Binding-site contacts:
Ligand atom N3 contacts residue TYR130 of chain 1.C at 2.9 Å (h-bond).
Ligand atom C9 contacts residue TYR130 of chain 1.C at 3.7 Å (hydrophobic).
Ligand atom C28 contacts residue MET89 of chain 1.C at 3.6 Å (hydrophobic).
Ligand atom C27 contacts residue SER93 of chain 1.C at 3.3 Å.
Ligand atom C37 contacts residue ASN44 of chain 1.C at 3.6 Å.
Ligand atom C25 contacts residue MET51 of chain 1.C at 3.5 Å (hydrophobic).
Ligand atom C15 contacts residue MET89 of chain 1.C at 3.8 Å (hydrophobic).
Ligand atom C4 contacts residue MET126 of chain 1.C at 3.7 Å (hydrophobic).
Ligand atom C26 contacts residue MET51 of chain 1.C at 3.7 Å (hydrophobic).
Ligand atom C31 contacts residue SER93 of chain 1.C at 3.2 Å.
Ligand atom C31 contacts residue MET89 of chain 1.C at 3.6 Å (hydrophobic).
Ligand atom O22 contacts residue TRP215 of chain 1.C at 3.6 Å.
Ligand atom C24 contacts residue MET51 of chain 1.C at 3.8 Å (hydrophobic).
Ligand atom C23 contacts residue TYR130 of chain 1.C at 3.6 Å (hydrophobic).
Ligand atom C13 contacts residue LEU48 of chain 1.C at 3.7 Å (hydrophobic).
Ligand atom C16 contacts residue SER93 of chain 1.C at 3.2 Å.
Ligand atom O14 contacts residue MET51 of chain 1.C at 3.6 Å.
Ligand atom C19 contacts residue TRP215 of chain 1.C at 3.6 Å (hydrophobic).
Ligand atom C32 contacts residue MET211 of chain 1.C at 3.8 Å (hydrophobic).
Ligand atom N6 contacts residue SER93 of chain 1.C at 3.4 Å (h-bond).
Ligand atom C10 contacts residue SER93 of chain 1.C at 3.3 Å.
Ligand atom N3 contacts residue MET126 of chain 1.C at 3.7 Å.
Ligand atom C36 contacts residue ASN44 of chain 1.C at 3.6 Å.
Ligand atom C28 contacts residue LEU48 of chain 1.C at 3.8 Å (hydrophobic).
Ligand atom O20 contacts residue SER93 of chain 1.C at 3.1 Å (h-bond).
Ligand atom C24 contacts residue HIS55 of chain 1.C at 3.8 Å.
Ligand atom C34 contacts residue ILE113 of chain 1.C at 3.6 Å (hydrophobic).
Ligand atom C23 contacts residue ILE113 of chain 1.C at 3.6 Å (hydrophobic).
Ligand atom C37 contacts residue SER116 of chain 1.C at 3.6 Å.
Ligand atom C12 contacts residue MET126 of chain 1.C at 3.7 Å (hydrophobic).
Ligand atom C26 contacts residue MET89 of chain 1.C at 3.7 Å (hydrophobic).
Ligand atom C31 contacts residue PHE90 of chain 1.C at 3.7 Å (hydrophobic).
Ligand atom C23 contacts residue SER93 of chain 1.C at 3.6 Å.
Ligand atom C34 contacts residue SER93 of chain 1.C at 3.6 Å.
Ligand atom O22 contacts residue ILE118 of chain 1.C at 3.3 Å.
Ligand atom C34 contacts residue PHE97 of chain 1.C at 3.8 Å (hydrophobic).
Ligand atom C32 contacts residue HIS208 of chain 1.C at 3.8 Å.
Ligand atom C27 contacts residue ILE96 of chain 1.C at 3.8 Å (hydrophobic).
Ligand atom C30 contacts residue ILE113 of chain 1.C at 3.8 Å (hydrophobic).
Ligand atom C16 contacts residue MET51 of chain 1.C at 3.7 Å (hydrophobic).

Sequence of chain 1.C:
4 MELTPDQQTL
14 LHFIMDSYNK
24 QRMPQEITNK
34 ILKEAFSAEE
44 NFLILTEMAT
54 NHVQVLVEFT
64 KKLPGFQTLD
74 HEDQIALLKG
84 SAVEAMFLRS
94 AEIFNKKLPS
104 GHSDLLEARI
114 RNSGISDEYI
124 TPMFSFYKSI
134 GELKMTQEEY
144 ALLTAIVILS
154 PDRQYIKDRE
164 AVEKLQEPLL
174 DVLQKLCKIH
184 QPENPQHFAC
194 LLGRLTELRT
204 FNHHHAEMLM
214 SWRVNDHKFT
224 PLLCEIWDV

A small-molecule ligand and the protein it binds are described below.
Small molecule (SMILES): COc1ccc(-c2nc3ccccc3n2[C@H](C(=O)Nc2c(C)cccc2C)C2CCCCC2)c(OC)c1